This protein binds this small molecule.
Small molecule (SMILES): Oc1cccc(-c2c(Cl)cccc2Cl)c1O

Binding-site contacts:
Ligand atom CA6 contacts residue VAL256 of chain 5.A at 4.5 Å (hydrophobic).
Ligand atom CB5 contacts residue LYS205 of chain 5.A at 4.4 Å.
Ligand atom CA6 contacts residue GLY255 of chain 5.A at 4.3 Å.
Ligand atom OA2 contacts residue GLY255 of chain 5.A at 4.0 Å.
Ligand atom CA1 contacts residue LEU203 of chain 5.A at 4.3 Å (hydrophobic).
Ligand atom CA4 contacts residue LEU203 of chain 5.A at 4.2 Å (hydrophobic).
Ligand atom CA1 contacts residue GLY255 of chain 5.A at 4.0 Å.
Ligand atom CB5 contacts residue PRO204 of chain 5.A at 3.9 Å (hydrophobic).
Ligand atom CB6 contacts residue LYS205 of chain 5.A at 4.1 Å.
Ligand atom CB1 contacts residue PRO204 of chain 5.A at 4.1 Å (hydrophobic).
Ligand atom CA2 contacts residue GLY255 of chain 5.A at 3.5 Å.
Ligand atom CL1 contacts residue PRO204 of chain 5.A at 3.9 Å.
Ligand atom CB3 contacts residue PRO204 of chain 5.A at 3.6 Å (hydrophobic).
Ligand atom CA4 contacts residue GLY255 of chain 5.A at 3.7 Å.
Ligand atom CA4 contacts residue GLU257 of chain 5.A at 3.9 Å.
Ligand atom CA6 contacts residue LYS205 of chain 5.A at 3.6 Å.
Ligand atom CA5 contacts residue ILE207 of chain 5.A at 4.0 Å (hydrophobic).
Ligand atom CA5 contacts residue VAL256 of chain 5.A at 3.9 Å (hydrophobic).
Ligand atom CA3 contacts residue GLY255 of chain 5.A at 3.3 Å.
Ligand atom CA3 contacts residue GLU257 of chain 5.A at 3.6 Å.
Ligand atom CL2 contacts residue GLY255 of chain 5.A at 3.3 Å.
Ligand atom CA6 contacts residue LEU203 of chain 5.A at 4.2 Å (hydrophobic).
Ligand atom CL2 contacts residue VAL256 of chain 5.A at 3.8 Å.
Ligand atom OA3 contacts residue GLY255 of chain 5.A at 3.6 Å.
Ligand atom OA3 contacts residue GLU257 of chain 5.A at 2.4 Å (salt-bridge).
Ligand atom CL2 contacts residue SER254 of chain 5.A at 3.0 Å.
Ligand atom CA5 contacts residue LEU203 of chain 5.A at 3.9 Å (hydrophobic).
Ligand atom CA5 contacts residue HIS208 of chain 5.A at 3.8 Å.
Ligand atom CB6 contacts residue PRO204 of chain 5.A at 4.1 Å (hydrophobic).
Ligand atom CA5 contacts residue GLY255 of chain 5.A at 4.2 Å.
Ligand atom CL2 contacts residue LYS205 of chain 5.A at 3.3 Å.
Ligand atom CA5 contacts residue LYS205 of chain 5.A at 4.3 Å.
Ligand atom CA4 contacts residue HIS208 of chain 5.A at 3.5 Å.
Ligand atom CA4 contacts residue VAL256 of chain 5.A at 4.0 Å (hydrophobic).
Ligand atom CB2 contacts residue PRO204 of chain 5.A at 3.6 Å (hydrophobic).
Ligand atom CB4 contacts residue PRO204 of chain 5.A at 3.7 Å (hydrophobic).
Ligand atom CL1 contacts residue LEU203 of chain 5.A at 3.4 Å.

Sequence of chain 5.A:
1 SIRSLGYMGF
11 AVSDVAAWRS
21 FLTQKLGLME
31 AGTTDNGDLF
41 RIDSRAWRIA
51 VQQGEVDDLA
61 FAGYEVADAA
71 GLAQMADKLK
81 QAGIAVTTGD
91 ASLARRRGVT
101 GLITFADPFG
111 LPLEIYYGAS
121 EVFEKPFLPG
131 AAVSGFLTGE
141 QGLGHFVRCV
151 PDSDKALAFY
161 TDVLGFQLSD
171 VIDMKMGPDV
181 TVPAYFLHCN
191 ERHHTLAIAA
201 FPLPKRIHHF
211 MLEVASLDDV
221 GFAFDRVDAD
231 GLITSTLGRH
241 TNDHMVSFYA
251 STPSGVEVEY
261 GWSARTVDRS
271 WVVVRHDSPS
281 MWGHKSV